The small molecule below binds the protein below.
Small molecule (SMILES): CC(=O)N[C@H]1[C@H](O[C@H]2[C@H](O)[C@@H](NC(C)=O)CO[C@@H]2CO)O[C@H](CO)[C@@H](O[C@@H]2O[C@H](CO)[C@@H](O)[C@H](O)[C@@H]2O)[C@@H]1O

Binding-site contacts:
Ligand atom C3 contacts residue GLN138 of chain 1.A at 4.1 Å.
Ligand atom C8 contacts residue PHE244 of chain 1.A at 4.2 Å (hydrophobic).
Ligand atom C8 contacts residue CYS243 of chain 1.A at 3.1 Å (hydrophobic).
Ligand atom O2 contacts residue GLN138 of chain 1.A at 4.1 Å.
Ligand atom N2 contacts residue ASN250 of chain 1.A at 2.9 Å (h-bond).
Ligand atom C7 contacts residue GLU82 of chain 1.A at 4.2 Å.
Ligand atom C3 contacts residue ASN250 of chain 1.A at 3.8 Å.
Ligand atom C1 contacts residue GLY253 of chain 1.A at 3.9 Å.
Ligand atom O7 contacts residue GLU82 of chain 1.A at 3.0 Å (salt-bridge).
Ligand atom C4 contacts residue GLN138 of chain 1.A at 3.5 Å.
Ligand atom C8 contacts residue CYS246 of chain 1.A at 3.7 Å (hydrophobic).
Ligand atom C1 contacts residue ARG81 of chain 1.A at 3.5 Å.
Ligand atom O7 contacts residue ARG81 of chain 1.A at 2.6 Å (salt-bridge).
Ligand atom O6 contacts residue ARG81 of chain 1.A at 3.0 Å (salt-bridge).
Ligand atom C2 contacts residue ASN250 of chain 1.A at 2.5 Å.
Ligand atom C8 contacts residue CYS255 of chain 1.A at 3.6 Å (hydrophobic).
Ligand atom C7 contacts residue PHE244 of chain 1.A at 4.1 Å (hydrophobic).
Ligand atom C8 contacts residue GLY253 of chain 1.A at 3.8 Å.
Ligand atom N2 contacts residue ARG81 of chain 1.A at 3.8 Å.
Ligand atom C1 contacts residue ASN250 of chain 1.A at 1.4 Å.
Ligand atom C3 contacts residue GLY253 of chain 1.A at 3.7 Å.
Ligand atom O4 contacts residue ARG103 of chain 1.A at 4.0 Å.
Ligand atom O6 contacts residue GLU57 of chain 1.A at 3.3 Å (salt-bridge).
Ligand atom C6 contacts residue GLU57 of chain 1.A at 4.2 Å.
Ligand atom C2 contacts residue ARG81 of chain 1.A at 3.2 Å.
Ligand atom O7 contacts residue PHE244 of chain 1.A at 3.3 Å (h-bond).
Ligand atom O3 contacts residue GLN138 of chain 1.A at 3.5 Å (h-bond).
Ligand atom C2 contacts residue GLY253 of chain 1.A at 4.0 Å.
Ligand atom O7 contacts residue ASN250 of chain 1.A at 3.5 Å (h-bond).
Ligand atom O5 contacts residue ARG81 of chain 1.A at 3.2 Å.
Ligand atom C7 contacts residue CYS243 of chain 1.A at 4.0 Å (hydrophobic).
Ligand atom C6 contacts residue ARG81 of chain 1.A at 4.1 Å.
Ligand atom O5 contacts residue ASN250 of chain 1.A at 2.4 Å (h-bond).
Ligand atom C7 contacts residue ARG81 of chain 1.A at 3.5 Å.
Ligand atom C7 contacts residue GLY253 of chain 1.A at 4.1 Å.
Ligand atom C7 contacts residue ASN250 of chain 1.A at 3.3 Å.
Ligand atom N2 contacts residue GLY253 of chain 1.A at 3.4 Å (h-bond).
Ligand atom O2 contacts residue ARG103 of chain 1.A at 3.7 Å.
Ligand atom C5 contacts residue ASN250 of chain 1.A at 3.7 Å.
Ligand atom O4 contacts residue GLN138 of chain 1.A at 3.5 Å (h-bond).

Sequence of chain 1.A:
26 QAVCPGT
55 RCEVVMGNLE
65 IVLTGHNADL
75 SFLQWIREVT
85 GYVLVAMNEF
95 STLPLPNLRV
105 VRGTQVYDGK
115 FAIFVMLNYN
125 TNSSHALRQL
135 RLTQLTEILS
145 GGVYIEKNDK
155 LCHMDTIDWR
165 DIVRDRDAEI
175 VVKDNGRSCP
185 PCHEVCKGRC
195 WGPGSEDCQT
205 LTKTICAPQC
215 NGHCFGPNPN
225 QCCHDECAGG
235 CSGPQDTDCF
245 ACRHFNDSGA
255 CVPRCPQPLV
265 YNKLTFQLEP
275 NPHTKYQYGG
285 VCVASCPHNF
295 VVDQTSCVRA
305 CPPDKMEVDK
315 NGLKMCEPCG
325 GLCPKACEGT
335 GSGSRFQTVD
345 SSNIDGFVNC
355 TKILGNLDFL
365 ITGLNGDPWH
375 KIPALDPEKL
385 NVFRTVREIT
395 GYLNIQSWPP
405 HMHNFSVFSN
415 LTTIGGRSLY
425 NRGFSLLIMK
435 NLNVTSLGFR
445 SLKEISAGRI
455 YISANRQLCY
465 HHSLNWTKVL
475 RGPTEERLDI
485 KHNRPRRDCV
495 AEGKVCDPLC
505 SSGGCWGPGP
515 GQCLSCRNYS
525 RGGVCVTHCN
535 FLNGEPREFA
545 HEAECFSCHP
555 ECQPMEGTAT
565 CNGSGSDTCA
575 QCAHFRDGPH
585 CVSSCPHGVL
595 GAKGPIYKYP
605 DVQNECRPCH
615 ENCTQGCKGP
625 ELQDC